This protein binds this small molecule.
Small molecule (SMILES): CC(=O)N[C@H]1[C@H](O[C@H]2[C@H](O)[C@@H](NC(C)=O)CO[C@@H]2CO)O[C@H](CO)[C@@H](O)[C@@H]1O

Binding-site contacts:
Ligand atom C5 contacts residue ASN55 of chain 1.E at 3.6 Å.
Ligand atom O5 contacts residue GLU87 of chain 1.E at 4.3 Å.
Ligand atom C4 contacts residue ASN55 of chain 1.E at 4.1 Å.
Ligand atom C8 contacts residue ASN55 of chain 1.E at 4.0 Å.
Ligand atom O5 contacts residue ASN55 of chain 1.E at 2.3 Å (h-bond).
Ligand atom C7 contacts residue ASN55 of chain 1.E at 3.2 Å.
Ligand atom N2 contacts residue ASN55 of chain 1.E at 2.9 Å (h-bond).
Ligand atom C1 contacts residue ASN55 of chain 1.E at 1.4 Å.
Ligand atom C3 contacts residue ASN55 of chain 1.E at 3.8 Å.
Ligand atom O7 contacts residue ASN55 of chain 1.E at 3.0 Å (h-bond).
Ligand atom C2 contacts residue ASN55 of chain 1.E at 2.4 Å.

Sequence of chain 1.E:
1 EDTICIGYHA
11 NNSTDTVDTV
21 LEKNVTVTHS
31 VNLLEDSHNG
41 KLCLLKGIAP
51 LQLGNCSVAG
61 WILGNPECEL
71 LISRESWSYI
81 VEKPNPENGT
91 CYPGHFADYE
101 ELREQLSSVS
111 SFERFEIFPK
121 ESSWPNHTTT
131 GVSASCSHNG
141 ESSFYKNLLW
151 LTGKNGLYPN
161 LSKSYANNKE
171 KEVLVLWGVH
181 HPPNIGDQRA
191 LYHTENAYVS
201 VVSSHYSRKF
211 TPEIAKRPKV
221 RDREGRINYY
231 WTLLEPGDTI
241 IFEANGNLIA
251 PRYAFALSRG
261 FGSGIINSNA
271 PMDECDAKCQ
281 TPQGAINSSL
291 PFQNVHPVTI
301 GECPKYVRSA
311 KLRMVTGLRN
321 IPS